Sequence of chain 1.A:
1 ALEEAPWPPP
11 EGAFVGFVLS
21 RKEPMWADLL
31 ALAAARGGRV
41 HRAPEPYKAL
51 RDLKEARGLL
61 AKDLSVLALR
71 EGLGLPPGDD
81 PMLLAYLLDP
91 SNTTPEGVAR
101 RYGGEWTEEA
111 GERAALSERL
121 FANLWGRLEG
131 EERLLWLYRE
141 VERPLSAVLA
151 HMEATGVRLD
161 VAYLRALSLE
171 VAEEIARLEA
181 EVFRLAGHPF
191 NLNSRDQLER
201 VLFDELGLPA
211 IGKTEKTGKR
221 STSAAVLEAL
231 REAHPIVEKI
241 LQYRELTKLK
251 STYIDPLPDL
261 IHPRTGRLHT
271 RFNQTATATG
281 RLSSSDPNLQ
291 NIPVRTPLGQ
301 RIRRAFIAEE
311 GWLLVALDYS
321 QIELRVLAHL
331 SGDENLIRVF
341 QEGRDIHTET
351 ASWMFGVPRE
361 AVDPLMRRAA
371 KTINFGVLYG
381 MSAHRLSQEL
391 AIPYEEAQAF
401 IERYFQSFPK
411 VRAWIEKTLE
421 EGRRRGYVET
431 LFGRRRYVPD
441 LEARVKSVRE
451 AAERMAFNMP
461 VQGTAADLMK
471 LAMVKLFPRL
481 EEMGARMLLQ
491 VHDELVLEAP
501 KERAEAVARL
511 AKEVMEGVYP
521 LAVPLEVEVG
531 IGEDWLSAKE

A protein and the small-molecule ligand that binds it are described below.
Small molecule (SMILES): O=C(CCCCCCCCCO)NCCC/C=C/c1cn([C@H]2C[C@H](O)[C@@H](COP(=O)(O)OP(=O)(O)OP(=O)(O)O)O2)c(=O)[nH]c1=O

Binding-site contacts:
Ligand atom O1G contacts residue MG1 of chain 1.E at 2.0 Å.
Ligand atom O3B contacts residue GLN321 of chain 1.A at 3.5 Å (h-bond).
Ligand atom O2A contacts residue ASP318 of chain 1.A at 3.2 Å (salt-bridge).
Ligand atom O1B contacts residue ILE322 of chain 1.A at 3.3 Å (h-bond).
Ligand atom O3B contacts residue HIS347 of chain 1.A at 3.3 Å.
Ligand atom N34 contacts residue THR372 of chain 1.A at 3.2 Å (h-bond).
Ligand atom PA contacts residue MG1 of chain 1.D at 3.4 Å.
Ligand atom O1B contacts residue MG1 of chain 1.E at 2.0 Å.
Ligand atom O3G contacts residue ARG367 of chain 1.A at 3.0 Å (salt-bridge).
Ligand atom O1B contacts residue GLN321 of chain 1.A at 3.2 Å (h-bond).
Ligand atom O3G contacts residue SER320 of chain 1.A at 3.4 Å.
Ligand atom O1B contacts residue ASP493 of chain 1.A at 3.1 Å (salt-bridge).
Ligand atom O2A contacts residue MG1 of chain 1.D at 2.4 Å.
Ligand atom C33 contacts residue ARG368 of chain 1.A at 3.5 Å.
Ligand atom PB contacts residue MG1 of chain 1.E at 3.1 Å.
Ligand atom O2B contacts residue HIS347 of chain 1.A at 2.9 Å (h-bond).
Ligand atom O2G contacts residue ARG367 of chain 1.A at 2.6 Å (salt-bridge).
Ligand atom O2B contacts residue GLN321 of chain 1.A at 3.2 Å.
Ligand atom O3' contacts residue GLU323 of chain 1.A at 3.1 Å (salt-bridge).
Ligand atom O2B contacts residue PHE375 of chain 1.A at 3.0 Å.
Ligand atom O3' contacts residue PHE375 of chain 1.A at 3.1 Å.
Ligand atom O36 contacts residue ARG368 of chain 1.A at 2.9 Å (salt-bridge).
Ligand atom PA contacts residue MG1 of chain 1.E at 3.3 Å.
Ligand atom C32 contacts residue ARG368 of chain 1.A at 3.3 Å.
Ligand atom O2G contacts residue LYS371 of chain 1.A at 2.9 Å (salt-bridge).
Ligand atom O2A contacts residue MG1 of chain 1.E at 2.0 Å.
Ligand atom C5' contacts residue ASP493 of chain 1.A at 3.4 Å.
Ligand atom O3' contacts residue ILE322 of chain 1.A at 3.3 Å.
Ligand atom O3G contacts residue GLN321 of chain 1.A at 2.9 Å (h-bond).
Ligand atom O36 contacts residue ARG295 of chain 1.A at 3.2 Å.
Ligand atom O4' contacts residue ARG281 of chain 1.A at 3.3 Å (salt-bridge).
Ligand atom C2' contacts residue PHE375 of chain 1.A at 3.4 Å (hydrophobic).
Ligand atom PG contacts residue MG1 of chain 1.E at 3.4 Å.
Ligand atom O1G contacts residue TYR319 of chain 1.A at 2.9 Å (h-bond).
Ligand atom C3' contacts residue PHE375 of chain 1.A at 3.4 Å (hydrophobic).
Ligand atom O3A contacts residue LYS371 of chain 1.A at 3.1 Å.
Ligand atom O2A contacts residue ASP493 of chain 1.A at 2.8 Å (salt-bridge).
Ligand atom O1A contacts residue LYS371 of chain 1.A at 2.8 Å (salt-bridge).
Ligand atom O1B contacts residue TYR319 of chain 1.A at 3.0 Å (h-bond).
Ligand atom O1G contacts residue ASP318 of chain 1.A at 2.8 Å (salt-bridge).